Sequence of chain 44.E:
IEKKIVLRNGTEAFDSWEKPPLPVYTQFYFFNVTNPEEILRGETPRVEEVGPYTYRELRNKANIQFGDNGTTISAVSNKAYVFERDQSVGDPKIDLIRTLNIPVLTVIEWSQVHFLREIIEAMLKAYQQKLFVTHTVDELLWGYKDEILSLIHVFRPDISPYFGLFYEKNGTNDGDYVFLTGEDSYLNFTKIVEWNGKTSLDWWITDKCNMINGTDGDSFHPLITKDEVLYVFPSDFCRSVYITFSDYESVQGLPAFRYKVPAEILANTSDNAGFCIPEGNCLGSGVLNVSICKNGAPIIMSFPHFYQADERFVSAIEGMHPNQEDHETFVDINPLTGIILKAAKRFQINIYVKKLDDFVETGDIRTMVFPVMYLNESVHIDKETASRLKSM

This small molecule binds to this protein.
Small molecule (SMILES): CC(=O)N[C@H]1[C@H](O[C@H]2[C@H](O)[C@@H](NC(C)=O)CO[C@@H]2CO)O[C@H](CO)[C@@H](O[C@@H]2O[C@H](CO)[C@@H](O)[C@H](O[C@H]3O[C@H](CO)[C@@H](O)[C@H](O)[C@@H]3O)[C@@H]2O)[C@@H]1O

Binding-site contacts:
Ligand atom O7 contacts residue LEU108 of chain 13.E at 3.7 Å.
Ligand atom C4 contacts residue ASN44 of chain 13.E at 4.3 Å.
Ligand atom C3 contacts residue LEU108 of chain 13.E at 3.5 Å (hydrophobic).
Ligand atom O6 contacts residue VAL45 of chain 13.E at 3.9 Å.
Ligand atom C8 contacts residue THR146 of chain 13.E at 4.1 Å.
Ligand atom C7 contacts residue LEU108 of chain 13.E at 3.6 Å (hydrophobic).
Ligand atom C5 contacts residue ASN44 of chain 13.E at 3.7 Å.
Ligand atom C2 contacts residue ASN44 of chain 13.E at 2.5 Å.
Ligand atom O7 contacts residue THR146 of chain 13.E at 3.3 Å.
Ligand atom O5 contacts residue ASN44 of chain 13.E at 2.4 Å (h-bond).
Ligand atom C8 contacts residue ASN44 of chain 13.E at 4.5 Å.
Ligand atom O7 contacts residue ASN44 of chain 13.E at 3.7 Å.
Ligand atom C1 contacts residue LEU108 of chain 13.E at 3.9 Å (hydrophobic).
Ligand atom N2 contacts residue LEU108 of chain 13.E at 2.7 Å (h-bond).
Ligand atom C7 contacts residue THR146 of chain 13.E at 4.2 Å.
Ligand atom C8 contacts residue VAL62 of chain 13.E at 3.8 Å (hydrophobic).
Ligand atom C8 contacts residue LEU108 of chain 13.E at 3.7 Å (hydrophobic).
Ligand atom C3 contacts residue ASN44 of chain 13.E at 3.8 Å.
Ligand atom C2 contacts residue LEU108 of chain 13.E at 3.5 Å (hydrophobic).
Ligand atom O6 contacts residue GLU55 of chain 44.E at 3.7 Å.
Ligand atom C1 contacts residue ASN44 of chain 13.E at 1.4 Å.
Ligand atom C6 contacts residue ARG110 of chain 13.E at 3.5 Å.
Ligand atom N2 contacts residue ILE109 of chain 13.E at 4.5 Å.
Ligand atom O6 contacts residue ARG110 of chain 13.E at 2.9 Å (salt-bridge).
Ligand atom C7 contacts residue ASN44 of chain 13.E at 3.4 Å.
Ligand atom C8 contacts residue ILE109 of chain 13.E at 3.8 Å (hydrophobic).
Ligand atom C6 contacts residue GLU55 of chain 44.E at 3.5 Å.
Ligand atom O3 contacts residue LEU108 of chain 13.E at 4.0 Å.
Ligand atom N2 contacts residue ASN44 of chain 13.E at 2.9 Å (h-bond).
Ligand atom C5 contacts residue ARG110 of chain 13.E at 4.4 Å.

Sequence of chain 13.E:
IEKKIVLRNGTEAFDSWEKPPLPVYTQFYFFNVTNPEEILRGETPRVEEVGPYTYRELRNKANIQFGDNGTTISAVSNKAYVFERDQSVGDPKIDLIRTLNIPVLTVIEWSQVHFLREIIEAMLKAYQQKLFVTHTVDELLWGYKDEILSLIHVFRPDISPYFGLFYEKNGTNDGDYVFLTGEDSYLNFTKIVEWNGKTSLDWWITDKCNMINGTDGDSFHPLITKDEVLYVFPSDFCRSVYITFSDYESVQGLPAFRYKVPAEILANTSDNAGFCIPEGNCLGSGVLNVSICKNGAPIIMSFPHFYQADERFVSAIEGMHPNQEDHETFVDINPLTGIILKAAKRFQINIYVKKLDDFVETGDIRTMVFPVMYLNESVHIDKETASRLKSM